This protein binds this small molecule.
Small molecule (SMILES): C=CC1=C(C)/C(=C/c2[nH]c(/C=C3\N=C(/C=C4\NC(=O)C(C)=C4C=C)C(C)=C3CCC(=O)O)c(CCC(=O)O)c2C)NC1=O

Binding-site contacts:
Ligand atom CMD contacts residue ASN90 of chain 1.C at 4.0 Å.
Ligand atom C3C contacts residue ASN112 of chain 1.C at 3.6 Å.
Ligand atom C4B contacts residue ASN112 of chain 1.C at 3.8 Å.
Ligand atom C3B contacts residue VAL117 of chain 1.C at 4.0 Å (hydrophobic).
Ligand atom CMC contacts residue ILE92 of chain 1.C at 3.0 Å (hydrophobic).
Ligand atom CBC contacts residue ILE92 of chain 1.C at 3.0 Å (hydrophobic).
Ligand atom CBC contacts residue ARG93 of chain 1.C at 4.1 Å.
Ligand atom CBB contacts residue ASN112 of chain 1.C at 3.8 Å.
Ligand atom OC contacts residue PHE183 of chain 1.C at 2.9 Å.
Ligand atom OB contacts residue VAL117 of chain 1.C at 3.2 Å.
Ligand atom CBB contacts residue ILE110 of chain 1.C at 3.8 Å (hydrophobic).
Ligand atom C4C contacts residue ASN112 of chain 1.C at 3.9 Å.
Ligand atom CBC contacts residue ASN90 of chain 1.C at 3.6 Å.
Ligand atom CHB contacts residue LEU217 of chain 1.C at 4.0 Å (hydrophobic).
Ligand atom C4C contacts residue ARG181 of chain 1.C at 3.7 Å.
Ligand atom CAB contacts residue ILE110 of chain 1.C at 3.6 Å (hydrophobic).
Ligand atom NB contacts residue VAL117 of chain 1.C at 3.8 Å.
Ligand atom CHD contacts residue ARG181 of chain 1.C at 4.1 Å.
Ligand atom CAC contacts residue ASN90 of chain 1.C at 3.6 Å.
Ligand atom C4C contacts residue ASN90 of chain 1.C at 4.0 Å.
Ligand atom CBB contacts residue TRP95 of chain 1.C at 4.0 Å (hydrophobic).
Ligand atom NC contacts residue ARG181 of chain 1.C at 3.4 Å (salt-bridge).
Ligand atom C4B contacts residue VAL117 of chain 1.C at 3.3 Å (hydrophobic).
Ligand atom C2C contacts residue ILE92 of chain 1.C at 4.0 Å (hydrophobic).
Ligand atom CAC contacts residue ARG181 of chain 1.C at 4.0 Å.
Ligand atom CBB contacts residue VAL111 of chain 1.C at 4.1 Å (hydrophobic).
Ligand atom OB contacts residue ASN112 of chain 1.C at 2.6 Å (h-bond).
Ligand atom C1C contacts residue PHE183 of chain 1.C at 4.0 Å (hydrophobic).
Ligand atom CAC contacts residue ILE92 of chain 1.C at 3.9 Å (hydrophobic).
Ligand atom CMA contacts residue LEU217 of chain 1.C at 3.8 Å (hydrophobic).
Ligand atom C3C contacts residue ASN90 of chain 1.C at 4.1 Å.
Ligand atom CHD contacts residue ASN112 of chain 1.C at 4.0 Å.
Ligand atom CBC contacts residue ARG181 of chain 1.C at 3.4 Å.
Ligand atom C2C contacts residue ARG181 of chain 1.C at 3.7 Å.
Ligand atom CAC contacts residue ASN112 of chain 1.C at 3.4 Å.
Ligand atom OC contacts residue ARG181 of chain 1.C at 3.6 Å.
Ligand atom CMC contacts residue TRP95 of chain 1.C at 4.1 Å (hydrophobic).
Ligand atom CHD contacts residue ASN90 of chain 1.C at 3.4 Å.
Ligand atom C3C contacts residue ARG181 of chain 1.C at 3.6 Å.
Ligand atom C1C contacts residue ARG181 of chain 1.C at 3.3 Å.

Sequence of chain 1.C:
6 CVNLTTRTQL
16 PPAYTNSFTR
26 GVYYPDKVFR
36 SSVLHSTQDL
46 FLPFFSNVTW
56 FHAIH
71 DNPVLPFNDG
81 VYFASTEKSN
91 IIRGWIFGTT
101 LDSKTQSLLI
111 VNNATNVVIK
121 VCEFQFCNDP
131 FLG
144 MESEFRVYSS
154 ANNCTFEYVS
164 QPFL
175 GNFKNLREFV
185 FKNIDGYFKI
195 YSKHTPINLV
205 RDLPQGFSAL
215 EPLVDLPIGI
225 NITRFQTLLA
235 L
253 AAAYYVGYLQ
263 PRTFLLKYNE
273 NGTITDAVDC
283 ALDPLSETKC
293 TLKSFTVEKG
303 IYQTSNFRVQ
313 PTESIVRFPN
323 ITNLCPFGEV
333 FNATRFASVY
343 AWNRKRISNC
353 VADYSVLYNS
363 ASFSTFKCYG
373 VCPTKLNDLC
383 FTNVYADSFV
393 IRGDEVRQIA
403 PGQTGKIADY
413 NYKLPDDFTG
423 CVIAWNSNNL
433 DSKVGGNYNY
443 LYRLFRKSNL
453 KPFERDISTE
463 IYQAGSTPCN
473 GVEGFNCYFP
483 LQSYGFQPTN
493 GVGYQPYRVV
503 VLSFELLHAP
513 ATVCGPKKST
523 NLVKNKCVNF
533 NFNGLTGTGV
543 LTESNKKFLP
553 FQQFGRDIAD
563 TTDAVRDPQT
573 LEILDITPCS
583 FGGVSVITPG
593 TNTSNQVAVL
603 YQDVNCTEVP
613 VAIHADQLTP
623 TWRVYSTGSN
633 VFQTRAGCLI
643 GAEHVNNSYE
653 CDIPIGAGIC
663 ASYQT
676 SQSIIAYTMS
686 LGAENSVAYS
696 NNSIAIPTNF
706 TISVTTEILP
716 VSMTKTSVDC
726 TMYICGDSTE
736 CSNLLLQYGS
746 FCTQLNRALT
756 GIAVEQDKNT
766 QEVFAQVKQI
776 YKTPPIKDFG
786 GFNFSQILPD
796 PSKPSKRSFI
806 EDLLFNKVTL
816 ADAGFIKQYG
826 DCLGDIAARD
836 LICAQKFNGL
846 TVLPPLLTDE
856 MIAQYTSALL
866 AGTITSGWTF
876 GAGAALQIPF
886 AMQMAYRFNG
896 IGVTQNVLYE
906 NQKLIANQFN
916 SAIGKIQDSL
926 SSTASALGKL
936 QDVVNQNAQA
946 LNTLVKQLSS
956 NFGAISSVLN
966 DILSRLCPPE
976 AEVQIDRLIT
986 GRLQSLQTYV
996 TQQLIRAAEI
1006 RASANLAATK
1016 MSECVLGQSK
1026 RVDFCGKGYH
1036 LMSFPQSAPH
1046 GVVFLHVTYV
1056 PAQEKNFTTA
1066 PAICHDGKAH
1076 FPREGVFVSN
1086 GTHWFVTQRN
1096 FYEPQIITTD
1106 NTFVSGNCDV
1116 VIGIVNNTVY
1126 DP